Sequence of chain 3.A:
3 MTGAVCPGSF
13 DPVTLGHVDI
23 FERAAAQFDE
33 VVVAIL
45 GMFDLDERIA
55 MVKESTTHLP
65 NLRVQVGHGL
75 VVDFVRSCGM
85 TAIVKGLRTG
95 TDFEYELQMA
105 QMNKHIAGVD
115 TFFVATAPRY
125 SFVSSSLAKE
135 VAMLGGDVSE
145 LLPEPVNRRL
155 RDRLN

The small molecule below binds the protein below.
Small molecule (SMILES): O=C(O)CCn1ccc2ccccc21

Binding-site contacts:
Ligand atom C12 contacts residue HIS19 of chain 3.A at 4.3 Å.
Ligand atom C05 contacts residue HIS19 of chain 3.A at 4.0 Å.
Ligand atom C06 contacts residue ARG92 of chain 3.A at 3.7 Å.
Ligand atom O13 contacts residue SER11 of chain 3.A at 3.8 Å.
Ligand atom O14 contacts residue SER11 of chain 3.A at 3.3 Å (h-bond).
Ligand atom C06 contacts residue THR120 of chain 3.A at 4.3 Å.
Ligand atom C02 contacts residue GLY90 of chain 3.A at 3.9 Å.
Ligand atom C03 contacts residue HIS19 of chain 3.A at 3.5 Å.
Ligand atom C05 contacts residue THR120 of chain 3.A at 3.4 Å.
Ligand atom C02 contacts residue HIS19 of chain 3.A at 3.6 Å.
Ligand atom C07 contacts residue HIS19 of chain 3.A at 4.0 Å.
Ligand atom C05 contacts residue ILE22 of chain 3.A at 4.0 Å (hydrophobic).
Ligand atom C01 contacts residue HIS19 of chain 3.A at 3.8 Å.
Ligand atom C01 contacts residue GLY90 of chain 3.A at 4.0 Å.
Ligand atom N09 contacts residue HIS19 of chain 3.A at 4.1 Å.
Ligand atom C07 contacts residue GLY90 of chain 3.A at 3.6 Å.
Ligand atom C03 contacts residue GLY90 of chain 3.A at 3.4 Å.
Ligand atom C06 contacts residue GLY90 of chain 3.A at 4.0 Å.
Ligand atom C05 contacts residue GLY18 of chain 3.A at 4.1 Å.
Ligand atom C06 contacts residue HIS19 of chain 3.A at 4.0 Å.
Ligand atom O13 contacts residue GLY10 of chain 3.A at 3.7 Å.
Ligand atom C12 contacts residue GLY10 of chain 3.A at 3.7 Å.
Ligand atom C12 contacts residue SER11 of chain 3.A at 3.9 Å.
Ligand atom C04 contacts residue GLY18 of chain 3.A at 4.0 Å.
Ligand atom C05 contacts residue GLY90 of chain 3.A at 3.7 Å.
Ligand atom C08 contacts residue PHE12 of chain 3.A at 4.3 Å (hydrophobic).
Ligand atom C08 contacts residue PRO9 of chain 3.A at 3.6 Å (hydrophobic).
Ligand atom C08 contacts residue HIS19 of chain 3.A at 4.3 Å.
Ligand atom C11 contacts residue HIS19 of chain 3.A at 3.9 Å.
Ligand atom O14 contacts residue PHE12 of chain 3.A at 3.7 Å.
Ligand atom N09 contacts residue PRO9 of chain 3.A at 4.2 Å.
Ligand atom C08 contacts residue GLY90 of chain 3.A at 4.1 Å.
Ligand atom C04 contacts residue GLY90 of chain 3.A at 3.4 Å.
Ligand atom O14 contacts residue GLY10 of chain 3.A at 3.4 Å.
Ligand atom C04 contacts residue HIS19 of chain 3.A at 3.7 Å.
Ligand atom C10 contacts residue PRO9 of chain 3.A at 3.9 Å (hydrophobic).
Ligand atom O14 contacts residue HIS19 of chain 3.A at 3.8 Å.
Ligand atom N09 contacts residue GLY90 of chain 3.A at 4.3 Å.
Ligand atom C04 contacts residue THR120 of chain 3.A at 4.2 Å.
Ligand atom C04 contacts residue ILE22 of chain 3.A at 3.4 Å (hydrophobic).